Sequence of chain 1.A:
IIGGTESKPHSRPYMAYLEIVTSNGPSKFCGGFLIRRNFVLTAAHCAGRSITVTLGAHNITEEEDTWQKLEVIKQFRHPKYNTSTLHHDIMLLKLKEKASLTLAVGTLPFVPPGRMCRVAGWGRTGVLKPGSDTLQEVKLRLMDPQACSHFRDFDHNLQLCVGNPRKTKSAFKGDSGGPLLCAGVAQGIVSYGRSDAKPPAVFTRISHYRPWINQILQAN

This small molecule binds to this protein.
Small molecule (SMILES): CC(=O)N[C@@H]1[C@@H](O)[C@H](O)[C@@H](CO)O[C@H]1O

Binding-site contacts:
Ligand atom C3 contacts residue ASN59 of chain 1.A at 3.9 Å.
Ligand atom C6 contacts residue THR61 of chain 1.A at 3.8 Å.
Ligand atom C1 contacts residue THR61 of chain 1.A at 3.4 Å.
Ligand atom N2 contacts residue THR140 of chain 1.A at 4.4 Å.
Ligand atom O7 contacts residue ASN59 of chain 1.A at 4.5 Å.
Ligand atom O7 contacts residue THR140 of chain 1.A at 3.8 Å.
Ligand atom C7 contacts residue ASN59 of chain 1.A at 3.6 Å.
Ligand atom C5 contacts residue THR61 of chain 1.A at 3.3 Å.
Ligand atom C8 contacts residue THR140 of chain 1.A at 4.1 Å.
Ligand atom C2 contacts residue ASN59 of chain 1.A at 2.5 Å.
Ligand atom C8 contacts residue ASN59 of chain 1.A at 3.8 Å.
Ligand atom C4 contacts residue ASN59 of chain 1.A at 4.2 Å.
Ligand atom C6 contacts residue GLU62 of chain 1.A at 4.3 Å.
Ligand atom C7 contacts residue THR140 of chain 1.A at 3.9 Å.
Ligand atom N2 contacts residue ASN59 of chain 1.A at 3.0 Å (h-bond).
Ligand atom O5 contacts residue ASN59 of chain 1.A at 2.3 Å (h-bond).
Ligand atom O6 contacts residue GLU62 of chain 1.A at 3.1 Å (salt-bridge).
Ligand atom C5 contacts residue ASN59 of chain 1.A at 3.6 Å.
Ligand atom O5 contacts residue GLU62 of chain 1.A at 3.8 Å.
Ligand atom O5 contacts residue THR61 of chain 1.A at 3.2 Å (h-bond).
Ligand atom C1 contacts residue ASN59 of chain 1.A at 1.4 Å.
Ligand atom C1 contacts residue ASP139 of chain 1.A at 4.5 Å.
Ligand atom N2 contacts residue ASP139 of chain 1.A at 4.1 Å.